Binding-site contacts:
Ligand atom C17 contacts residue TYR224 of chain 1.G at 3.9 Å (hydrophobic).
Ligand atom C11 contacts residue SER225 of chain 1.G at 4.0 Å.
Ligand atom C20 contacts residue SER225 of chain 1.G at 4.3 Å.
Ligand atom N2 contacts residue SER225 of chain 1.G at 4.2 Å.
Ligand atom N2 contacts residue TYR224 of chain 1.G at 3.7 Å.
Ligand atom N9 contacts residue TYR224 of chain 1.G at 3.5 Å.
Ligand atom C11 contacts residue MET235 of chain 1.G at 4.4 Å (hydrophobic).
Ligand atom C14 contacts residue TYR220 of chain 1.G at 4.2 Å (hydrophobic).
Ligand atom C5 contacts residue PRO221 of chain 1.G at 4.2 Å (hydrophobic).
Ligand atom C19 contacts residue TYR220 of chain 1.G at 3.1 Å (hydrophobic).
Ligand atom C19 contacts residue TYR224 of chain 1.G at 3.5 Å (hydrophobic).
Ligand atom C1 contacts residue TYR224 of chain 1.G at 3.9 Å (hydrophobic).
Ligand atom C27 contacts residue TYR224 of chain 1.G at 4.0 Å (hydrophobic).
Ligand atom C25 contacts residue PRO221 of chain 1.G at 3.7 Å (hydrophobic).
Ligand atom C1 contacts residue SER225 of chain 1.G at 4.0 Å.
Ligand atom C13 contacts residue TYR224 of chain 1.G at 3.5 Å (hydrophobic).
Ligand atom N6 contacts residue PRO221 of chain 1.G at 3.9 Å.
Ligand atom C13 contacts residue SER225 of chain 1.G at 3.3 Å.
Ligand atom C17 contacts residue SER225 of chain 1.G at 3.1 Å.
Ligand atom C17 contacts residue ASN226 of chain 1.G at 4.2 Å.
Ligand atom C18 contacts residue PRO221 of chain 1.G at 4.1 Å (hydrophobic).
Ligand atom C3 contacts residue PRO221 of chain 1.G at 4.0 Å (hydrophobic).
Ligand atom C11 contacts residue TYR224 of chain 1.G at 4.0 Å (hydrophobic).
Ligand atom N9 contacts residue SER225 of chain 1.G at 2.9 Å (h-bond).
Ligand atom C24 contacts residue TYR220 of chain 1.G at 4.1 Å (hydrophobic).
Ligand atom O21 contacts residue TYR220 of chain 1.G at 4.0 Å.
Ligand atom C18 contacts residue TYR224 of chain 1.G at 3.5 Å (hydrophobic).
Ligand atom N7 contacts residue SER225 of chain 1.G at 3.4 Å (h-bond).
Ligand atom C20 contacts residue TYR224 of chain 1.G at 4.1 Å (hydrophobic).
Ligand atom N7 contacts residue TYR224 of chain 1.G at 3.3 Å.
Ligand atom O21 contacts residue TYR224 of chain 1.G at 4.1 Å.
Ligand atom C4 contacts residue PRO221 of chain 1.G at 3.7 Å (hydrophobic).
Ligand atom C18 contacts residue TYR220 of chain 1.G at 3.7 Å (hydrophobic).
Ligand atom C16 contacts residue TYR220 of chain 1.G at 4.2 Å (hydrophobic).
Ligand atom C25 contacts residue ILE215 of chain 1.G at 4.2 Å (hydrophobic).
Ligand atom C27 contacts residue TYR220 of chain 1.G at 3.8 Å (hydrophobic).
Ligand atom N10 contacts residue PRO221 of chain 1.G at 3.9 Å.
Ligand atom C24 contacts residue TYR224 of chain 1.G at 3.1 Å (hydrophobic).
Ligand atom C16 contacts residue TYR224 of chain 1.G at 3.7 Å (hydrophobic).
Ligand atom C26 contacts residue ILE215 of chain 1.G at 3.9 Å (hydrophobic).

The small molecule below binds the protein below.
Small molecule (SMILES): CCOc1ccc(Nc2c(C)c(N[C@H]3CCCNC3)nc3ccnn23)cc1

Sequence of chain 1.G:
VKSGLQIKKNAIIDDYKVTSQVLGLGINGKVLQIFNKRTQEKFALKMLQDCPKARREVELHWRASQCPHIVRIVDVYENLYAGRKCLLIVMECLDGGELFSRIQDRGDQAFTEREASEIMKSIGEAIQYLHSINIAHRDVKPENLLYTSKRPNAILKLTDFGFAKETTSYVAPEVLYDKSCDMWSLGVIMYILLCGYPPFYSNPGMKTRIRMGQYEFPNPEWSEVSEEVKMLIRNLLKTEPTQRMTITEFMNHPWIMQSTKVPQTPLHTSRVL